The small molecule below binds the protein below.
Small molecule (SMILES): O=C(O)[C@@H]1O[C@@H](O[C@H]2[C@H](O)[C@@H](NS(=O)(=O)O)[C@@H](O)O[C@@H]2COS(=O)(=O)O)[C@H](OS(=O)(=O)O)[C@@H](O)[C@@H]1O[C@H]1O[C@H](COS(=O)(=O)O)[C@@H](O)[C@H](O)[C@H]1NS(=O)(=O)O

Binding-site contacts:
Ligand atom O6B contacts residue LYS193 of chain 51.A at 4.1 Å.
Ligand atom O1S contacts residue ASP58 of chain 55.C at 4.1 Å.
Ligand atom O2S contacts residue ARG56 of chain 55.C at 4.1 Å.
Ligand atom O5S contacts residue ARG135 of chain 51.B at 3.6 Å.
Ligand atom O5S contacts residue ARG56 of chain 55.C at 3.6 Å (salt-bridge).
Ligand atom O3S contacts residue LYS193 of chain 51.A at 3.1 Å (salt-bridge).
Ligand atom O5 contacts residue LYS193 of chain 51.A at 3.6 Å.
Ligand atom C4 contacts residue LYS193 of chain 51.A at 3.4 Å.
Ligand atom C3 contacts residue LYS193 of chain 51.A at 3.6 Å.
Ligand atom O6S contacts residue ARG135 of chain 51.B at 3.7 Å.
Ligand atom C1 contacts residue ASP133 of chain 51.B at 4.0 Å.
Ligand atom O6S contacts residue ASN88 of chain 55.C at 3.9 Å.
Ligand atom C5 contacts residue ARG135 of chain 51.B at 4.1 Å.
Ligand atom O5S contacts residue ASN88 of chain 55.C at 3.0 Å (h-bond).
Ligand atom O6 contacts residue LYS193 of chain 51.A at 3.5 Å.
Ligand atom S2 contacts residue ARG135 of chain 51.B at 4.0 Å.
Ligand atom O4S contacts residue ARG56 of chain 55.C at 2.5 Å (salt-bridge).
Ligand atom S2 contacts residue ARG56 of chain 55.C at 3.4 Å (salt-bridge).
Ligand atom O3S contacts residue THR134 of chain 51.B at 3.3 Å (h-bond).
Ligand atom O2S contacts residue ASP58 of chain 55.C at 2.3 Å (salt-bridge).
Ligand atom C2 contacts residue LYS193 of chain 51.A at 3.6 Å.
Ligand atom C6 contacts residue THR134 of chain 51.B at 3.5 Å.
Ligand atom S2 contacts residue ASN88 of chain 55.C at 4.0 Å.
Ligand atom C5 contacts residue THR134 of chain 51.B at 3.9 Å.
Ligand atom O3 contacts residue LYS193 of chain 51.A at 2.8 Å (salt-bridge).
Ligand atom O1 contacts residue ASP133 of chain 51.B at 4.1 Å.
Ligand atom O2S contacts residue ASP59 of chain 55.C at 3.2 Å.
Ligand atom O6S contacts residue LYS193 of chain 51.A at 3.4 Å.
Ligand atom O6S contacts residue ARG56 of chain 55.C at 3.7 Å.
Ligand atom O3 contacts residue ASP59 of chain 55.C at 4.0 Å.
Ligand atom C3 contacts residue ARG56 of chain 55.C at 3.9 Å.
Ligand atom O3 contacts residue ARG56 of chain 55.C at 3.9 Å.
Ligand atom O1S contacts residue ASP59 of chain 55.C at 3.0 Å.
Ligand atom O6 contacts residue ARG135 of chain 51.B at 3.6 Å.
Ligand atom O4 contacts residue THR195 of chain 51.A at 3.7 Å.
Ligand atom S1 contacts residue ASP58 of chain 55.C at 3.7 Å.
Ligand atom O5 contacts residue ARG135 of chain 51.B at 3.2 Å.
Ligand atom C6 contacts residue ARG135 of chain 51.B at 3.8 Å.
Ligand atom N2 contacts residue ARG56 of chain 55.C at 3.9 Å.
Ligand atom S1 contacts residue ASP59 of chain 55.C at 3.7 Å.

Sequence of chain 51.B:
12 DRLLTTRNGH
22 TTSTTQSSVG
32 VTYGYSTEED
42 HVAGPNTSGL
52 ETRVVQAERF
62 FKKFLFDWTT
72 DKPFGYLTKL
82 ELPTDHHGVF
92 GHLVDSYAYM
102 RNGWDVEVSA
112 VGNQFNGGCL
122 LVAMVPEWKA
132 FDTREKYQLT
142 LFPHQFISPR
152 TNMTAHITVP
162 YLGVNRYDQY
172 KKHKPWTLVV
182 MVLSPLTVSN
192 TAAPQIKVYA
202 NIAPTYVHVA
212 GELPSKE

Sequence of chain 55.C:
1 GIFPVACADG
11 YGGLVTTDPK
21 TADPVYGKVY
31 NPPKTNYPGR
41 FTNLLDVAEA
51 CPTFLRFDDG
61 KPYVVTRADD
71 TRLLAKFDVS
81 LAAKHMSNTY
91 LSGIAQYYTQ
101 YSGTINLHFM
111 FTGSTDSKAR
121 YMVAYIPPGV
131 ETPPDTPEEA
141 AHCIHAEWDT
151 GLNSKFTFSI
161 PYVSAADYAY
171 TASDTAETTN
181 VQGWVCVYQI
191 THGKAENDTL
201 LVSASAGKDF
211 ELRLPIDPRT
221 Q

Sequence of chain 51.A:
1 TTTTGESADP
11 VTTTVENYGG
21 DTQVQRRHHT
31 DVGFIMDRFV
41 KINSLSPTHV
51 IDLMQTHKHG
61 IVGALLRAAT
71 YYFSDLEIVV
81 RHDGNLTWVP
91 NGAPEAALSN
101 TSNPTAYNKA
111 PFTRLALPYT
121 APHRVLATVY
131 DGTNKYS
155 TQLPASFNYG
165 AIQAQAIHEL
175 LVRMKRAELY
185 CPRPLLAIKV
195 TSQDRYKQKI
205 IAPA